Binding-site contacts:
Ligand atom O3P contacts residue ARG157 of chain 1.A at 2.6 Å (salt-bridge).
Ligand atom O5' contacts residue ARG157 of chain 1.A at 3.4 Å (salt-bridge).
Ligand atom O3P contacts residue ASN203 of chain 1.A at 3.7 Å.
Ligand atom O2P contacts residue ARG84 of chain 1.A at 3.6 Å (salt-bridge).
Ligand atom O5' contacts residue ARG84 of chain 1.A at 4.2 Å.
Ligand atom N3 contacts residue ASN203 of chain 1.A at 3.4 Å (h-bond).
Ligand atom C1' contacts residue ASN203 of chain 1.A at 4.3 Å.
Ligand atom O2' contacts residue LEU202 of chain 1.A at 4.0 Å.
Ligand atom N3 contacts residue LEU202 of chain 1.A at 4.2 Å.
Ligand atom O1P contacts residue ARG84 of chain 1.A at 2.8 Å (salt-bridge).
Ligand atom C1' contacts residue LEU202 of chain 1.A at 4.2 Å (hydrophobic).
Ligand atom O1P contacts residue TYR158 of chain 1.A at 2.8 Å.
Ligand atom P contacts residue ARG84 of chain 1.A at 3.7 Å.
Ligand atom O2P contacts residue TYR158 of chain 1.A at 4.1 Å.
Ligand atom P contacts residue TYR158 of chain 1.A at 3.8 Å.
Ligand atom O2' contacts residue ASN254 of chain 1.A at 4.2 Å.
Ligand atom O3P contacts residue TYR158 of chain 1.A at 3.7 Å.
Ligand atom O1P contacts residue ARG157 of chain 1.A at 3.0 Å (salt-bridge).
Ligand atom P contacts residue ARG157 of chain 1.A at 3.5 Å.
Ligand atom C2 contacts residue LYS150 of chain 1.A at 4.4 Å.
Ligand atom C2 contacts residue ASN203 of chain 1.A at 4.1 Å.
Ligand atom O2' contacts residue VAL206 of chain 1.A at 4.3 Å.
Ligand atom O4' contacts residue ASN203 of chain 1.A at 4.0 Å.
Ligand atom C2' contacts residue LEU250 of chain 1.A at 4.5 Å (hydrophobic).

The small molecule below binds the protein below.
Small molecule (SMILES): O=c1[nH]cnc2c1ncn2[C@@H]1O[C@H](COP(=O)(O)O)[C@@H](O)[C@H]1O

Sequence of chain 1.A:
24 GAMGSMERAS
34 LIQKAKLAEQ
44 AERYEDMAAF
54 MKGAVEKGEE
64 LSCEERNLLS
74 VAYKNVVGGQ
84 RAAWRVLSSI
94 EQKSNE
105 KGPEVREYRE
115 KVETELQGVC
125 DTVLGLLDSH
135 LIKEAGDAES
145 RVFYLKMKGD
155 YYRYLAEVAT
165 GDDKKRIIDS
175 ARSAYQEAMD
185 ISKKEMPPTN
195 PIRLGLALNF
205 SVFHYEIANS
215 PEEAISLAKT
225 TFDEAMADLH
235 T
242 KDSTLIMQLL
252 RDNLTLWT